Sequence of chain 1.J:
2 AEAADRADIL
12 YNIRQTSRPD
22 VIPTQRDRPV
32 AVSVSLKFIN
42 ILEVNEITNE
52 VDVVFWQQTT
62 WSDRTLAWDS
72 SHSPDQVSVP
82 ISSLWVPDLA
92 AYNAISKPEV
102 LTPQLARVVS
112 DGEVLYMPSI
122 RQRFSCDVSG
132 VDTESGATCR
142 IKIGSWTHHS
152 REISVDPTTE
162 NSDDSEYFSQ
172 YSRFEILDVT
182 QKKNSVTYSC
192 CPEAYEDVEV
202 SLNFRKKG

Binding-site contacts:
Ligand atom N2 contacts residue SER146 of chain 1.J at 3.7 Å.
Ligand atom C9 contacts residue CYS191 of chain 1.J at 3.9 Å (hydrophobic).
Ligand atom C6 contacts residue TRP147 of chain 1.J at 3.3 Å (hydrophobic).
Ligand atom C7 contacts residue CYS192 of chain 1.J at 3.8 Å (hydrophobic).
Ligand atom CL1 contacts residue THR148 of chain 1.J at 3.9 Å.
Ligand atom C9 contacts residue TYR196 of chain 1.J at 3.4 Å (hydrophobic).
Ligand atom C6 contacts residue TYR196 of chain 1.J at 4.0 Å (hydrophobic).
Ligand atom N4 contacts residue TRP147 of chain 1.J at 3.4 Å.
Ligand atom C9 contacts residue CYS192 of chain 1.J at 4.1 Å (hydrophobic).
Ligand atom C2 contacts residue TYR189 of chain 1.J at 4.0 Å (hydrophobic).
Ligand atom N6 contacts residue THR148 of chain 1.J at 3.8 Å.
Ligand atom CL1 contacts residue LEU106 of chain 1.F at 3.6 Å.
Ligand atom CL1 contacts residue ARG108 of chain 1.F at 3.4 Å.
Ligand atom N2 contacts residue TYR93 of chain 1.J at 3.0 Å (h-bond).
Ligand atom N3 contacts residue TRP147 of chain 1.J at 3.7 Å.
Ligand atom C3 contacts residue MET118 of chain 1.F at 3.8 Å (hydrophobic).
Ligand atom C8 contacts residue LEU116 of chain 1.F at 3.6 Å (hydrophobic).
Ligand atom N6 contacts residue MET118 of chain 1.F at 3.9 Å.
Ligand atom C4 contacts residue LEU116 of chain 1.F at 3.9 Å (hydrophobic).
Ligand atom C5 contacts residue TRP147 of chain 1.J at 3.3 Å (hydrophobic).
Ligand atom CL1 contacts residue ALA107 of chain 1.F at 3.8 Å.
Ligand atom CL1 contacts residue TYR117 of chain 1.F at 4.0 Å.
Ligand atom N4 contacts residue TYR93 of chain 1.J at 3.4 Å (h-bond).
Ligand atom C8 contacts residue ARG108 of chain 1.F at 3.9 Å.
Ligand atom C1 contacts residue TYR93 of chain 1.J at 3.5 Å (hydrophobic).
Ligand atom C1 contacts residue TRP147 of chain 1.J at 3.5 Å (hydrophobic).
Ligand atom C9 contacts residue TRP147 of chain 1.J at 3.4 Å (hydrophobic).
Ligand atom C7 contacts residue TYR196 of chain 1.J at 3.3 Å (hydrophobic).
Ligand atom C3 contacts residue CYS191 of chain 1.J at 3.6 Å (hydrophobic).
Ligand atom C2 contacts residue TRP147 of chain 1.J at 3.9 Å (hydrophobic).
Ligand atom CL1 contacts residue MET118 of chain 1.F at 4.0 Å.
Ligand atom N6 contacts residue TRP147 of chain 1.J at 3.7 Å.
Ligand atom CL1 contacts residue LEU116 of chain 1.F at 3.1 Å.
Ligand atom C7 contacts residue LEU116 of chain 1.F at 4.1 Å (hydrophobic).
Ligand atom C4 contacts residue THR148 of chain 1.J at 3.7 Å.
Ligand atom C2 contacts residue TRP57 of chain 1.F at 3.4 Å (hydrophobic).
Ligand atom C7 contacts residue TRP147 of chain 1.J at 4.0 Å (hydrophobic).
Ligand atom N2 contacts residue TYR196 of chain 1.J at 3.8 Å.
Ligand atom N4 contacts residue TRP57 of chain 1.F at 4.1 Å.
Ligand atom N2 contacts residue TRP147 of chain 1.J at 2.8 Å (h-bond).

Sequence of chain 1.F:
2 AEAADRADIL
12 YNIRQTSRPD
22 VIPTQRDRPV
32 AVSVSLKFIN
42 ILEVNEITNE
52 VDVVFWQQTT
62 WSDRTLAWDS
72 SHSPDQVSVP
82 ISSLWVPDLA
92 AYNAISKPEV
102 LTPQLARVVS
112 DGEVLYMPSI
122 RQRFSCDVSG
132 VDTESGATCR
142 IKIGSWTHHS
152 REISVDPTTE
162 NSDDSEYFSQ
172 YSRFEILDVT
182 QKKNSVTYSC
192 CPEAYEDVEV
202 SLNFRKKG

A protein and the small-molecule ligand that binds it are described below.
Small molecule (SMILES): [H]/N=C1/NCCN1Cc1ccc(Cl)nc1